Binding-site contacts:
Ligand atom P contacts residue GLY174 of chain 1.A at 3.8 Å.
Ligand atom O2 contacts residue HIS96 of chain 1.A at 2.9 Å (h-bond).
Ligand atom O4P contacts residue GLY236 of chain 1.A at 2.9 Å (h-bond).
Ligand atom O1 contacts residue GLU168 of chain 1.A at 2.3 Å (salt-bridge).
Ligand atom O1P contacts residue GLY235 of chain 1.A at 3.5 Å.
Ligand atom O2P contacts residue VAL215 of chain 1.A at 4.2 Å.
Ligand atom O2P contacts residue GLY236 of chain 1.A at 3.5 Å (h-bond).
Ligand atom O1 contacts residue HIS96 of chain 1.A at 3.3 Å (h-bond).
Ligand atom C2 contacts residue LYS14 of chain 1.A at 4.0 Å.
Ligand atom O3P contacts residue SER214 of chain 1.A at 2.5 Å (h-bond).
Ligand atom C1 contacts residue GLU168 of chain 1.A at 3.1 Å.
Ligand atom C1 contacts residue ILE173 of chain 1.A at 4.1 Å (hydrophobic).
Ligand atom O2P contacts residue SER214 of chain 1.A at 3.7 Å.
Ligand atom O4P contacts residue GLY174 of chain 1.A at 3.7 Å.
Ligand atom C2 contacts residue ILE173 of chain 1.A at 4.1 Å (hydrophobic).
Ligand atom O2 contacts residue ILE173 of chain 1.A at 3.6 Å.
Ligand atom C2 contacts residue GLU168 of chain 1.A at 3.3 Å.
Ligand atom O3P contacts residue ILE173 of chain 1.A at 3.4 Å.
Ligand atom O1 contacts residue LEU233 of chain 1.A at 3.8 Å.
Ligand atom O2 contacts residue GLU98 of chain 1.A at 3.9 Å.
Ligand atom O4P contacts residue GLY235 of chain 1.A at 3.6 Å.
Ligand atom O2 contacts residue LYS14 of chain 1.A at 2.4 Å (salt-bridge).
Ligand atom C1 contacts residue HIS96 of chain 1.A at 3.5 Å.
Ligand atom P contacts residue GLY236 of chain 1.A at 3.8 Å.
Ligand atom C2 contacts residue LEU233 of chain 1.A at 4.2 Å (hydrophobic).
Ligand atom O1P contacts residue LYS14 of chain 1.A at 3.4 Å (salt-bridge).
Ligand atom O2 contacts residue ASN12 of chain 1.A at 4.2 Å.
Ligand atom P contacts residue GLY235 of chain 1.A at 3.7 Å.
Ligand atom C2 contacts residue GLY213 of chain 1.A at 3.9 Å.
Ligand atom O2P contacts residue GLY235 of chain 1.A at 2.8 Å (h-bond).
Ligand atom O3P contacts residue GLY174 of chain 1.A at 2.9 Å (h-bond).
Ligand atom O2P contacts residue VAL234 of chain 1.A at 3.8 Å.
Ligand atom O1P contacts residue GLY174 of chain 1.A at 4.1 Å.
Ligand atom P contacts residue SER214 of chain 1.A at 3.5 Å.
Ligand atom O1P contacts residue ILE173 of chain 1.A at 3.9 Å.
Ligand atom O3P contacts residue GLY213 of chain 1.A at 3.2 Å.
Ligand atom O2 contacts residue GLU168 of chain 1.A at 4.1 Å.
Ligand atom C1 contacts residue LYS14 of chain 1.A at 3.4 Å.
Ligand atom C2 contacts residue GLY235 of chain 1.A at 3.9 Å.
Ligand atom O3P contacts residue ALA172 of chain 1.A at 3.5 Å (h-bond).

Sequence of chain 1.A:
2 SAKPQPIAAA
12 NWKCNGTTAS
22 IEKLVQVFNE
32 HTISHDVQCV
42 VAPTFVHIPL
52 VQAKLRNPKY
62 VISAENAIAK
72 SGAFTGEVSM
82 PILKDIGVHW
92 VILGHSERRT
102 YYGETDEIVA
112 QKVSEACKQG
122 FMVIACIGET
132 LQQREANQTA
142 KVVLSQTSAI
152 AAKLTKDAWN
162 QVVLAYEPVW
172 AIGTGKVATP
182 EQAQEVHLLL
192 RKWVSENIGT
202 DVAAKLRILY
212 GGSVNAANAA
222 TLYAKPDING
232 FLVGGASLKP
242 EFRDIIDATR

This small molecule binds to this protein.
Small molecule (SMILES): O=C(O)COP(=O)(O)O